Binding-site contacts:
Ligand atom C8 contacts residue GLU263 of chain 1.B at 3.2 Å.
Ligand atom N2 contacts residue ASN264 of chain 1.B at 2.9 Å (h-bond).
Ligand atom C2 contacts residue ASN264 of chain 1.B at 2.5 Å.
Ligand atom C1 contacts residue GLU263 of chain 1.B at 3.4 Å.
Ligand atom C7 contacts residue GLU263 of chain 1.B at 3.1 Å.
Ligand atom N2 contacts residue GLU263 of chain 1.B at 2.8 Å (salt-bridge).
Ligand atom C5 contacts residue ASN264 of chain 1.B at 3.7 Å.
Ligand atom O7 contacts residue GLU263 of chain 1.B at 4.0 Å.
Ligand atom C3 contacts residue ASN264 of chain 1.B at 3.8 Å.
Ligand atom O5 contacts residue ASN264 of chain 1.B at 2.4 Å (h-bond).
Ligand atom O7 contacts residue ASN264 of chain 1.B at 3.8 Å.
Ligand atom C7 contacts residue ASN264 of chain 1.B at 3.5 Å.
Ligand atom C1 contacts residue ASN264 of chain 1.B at 1.4 Å.
Ligand atom C4 contacts residue ASN264 of chain 1.B at 4.2 Å.
Ligand atom C2 contacts residue GLU263 of chain 1.B at 3.6 Å.

This protein binds this small molecule.
Small molecule (SMILES): CC(=O)N[C@@H]1[C@@H](O)[C@H](O)[C@@H](CO)O[C@H]1O

Sequence of chain 1.B:
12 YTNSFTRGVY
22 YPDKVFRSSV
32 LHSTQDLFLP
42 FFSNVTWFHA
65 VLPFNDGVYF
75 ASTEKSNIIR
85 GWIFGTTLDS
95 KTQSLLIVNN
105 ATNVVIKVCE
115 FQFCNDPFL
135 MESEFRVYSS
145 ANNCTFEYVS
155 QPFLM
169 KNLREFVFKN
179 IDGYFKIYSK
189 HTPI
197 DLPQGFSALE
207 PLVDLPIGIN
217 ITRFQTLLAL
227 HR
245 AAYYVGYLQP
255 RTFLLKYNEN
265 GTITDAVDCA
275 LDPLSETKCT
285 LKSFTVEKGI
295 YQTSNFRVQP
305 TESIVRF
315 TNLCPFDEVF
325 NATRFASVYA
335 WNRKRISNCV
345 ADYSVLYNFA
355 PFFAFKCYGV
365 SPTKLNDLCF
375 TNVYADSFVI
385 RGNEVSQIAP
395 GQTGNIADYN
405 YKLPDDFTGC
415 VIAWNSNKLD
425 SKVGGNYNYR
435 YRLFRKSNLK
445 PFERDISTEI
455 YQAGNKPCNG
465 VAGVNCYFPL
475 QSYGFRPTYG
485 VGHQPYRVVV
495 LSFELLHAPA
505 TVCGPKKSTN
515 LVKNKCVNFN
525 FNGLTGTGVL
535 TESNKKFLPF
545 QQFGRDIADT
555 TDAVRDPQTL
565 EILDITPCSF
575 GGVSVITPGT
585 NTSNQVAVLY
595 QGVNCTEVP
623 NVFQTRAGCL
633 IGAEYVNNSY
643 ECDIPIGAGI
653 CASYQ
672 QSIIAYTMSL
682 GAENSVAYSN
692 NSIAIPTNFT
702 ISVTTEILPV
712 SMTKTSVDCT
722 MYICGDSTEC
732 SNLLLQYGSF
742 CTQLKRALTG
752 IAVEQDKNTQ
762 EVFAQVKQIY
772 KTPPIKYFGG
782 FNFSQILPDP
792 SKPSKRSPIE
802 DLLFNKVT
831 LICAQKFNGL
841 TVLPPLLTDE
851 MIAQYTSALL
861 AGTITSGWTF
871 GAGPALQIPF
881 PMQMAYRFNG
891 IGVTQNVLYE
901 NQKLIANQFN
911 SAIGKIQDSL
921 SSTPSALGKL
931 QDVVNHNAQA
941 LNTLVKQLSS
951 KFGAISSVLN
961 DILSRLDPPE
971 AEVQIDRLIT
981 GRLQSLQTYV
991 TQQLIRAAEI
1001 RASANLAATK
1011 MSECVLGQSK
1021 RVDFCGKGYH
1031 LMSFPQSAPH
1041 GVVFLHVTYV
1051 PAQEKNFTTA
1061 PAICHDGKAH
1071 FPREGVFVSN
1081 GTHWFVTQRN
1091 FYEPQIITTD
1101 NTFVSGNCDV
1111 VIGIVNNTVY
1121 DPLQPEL